Sequence of chain 1.A:
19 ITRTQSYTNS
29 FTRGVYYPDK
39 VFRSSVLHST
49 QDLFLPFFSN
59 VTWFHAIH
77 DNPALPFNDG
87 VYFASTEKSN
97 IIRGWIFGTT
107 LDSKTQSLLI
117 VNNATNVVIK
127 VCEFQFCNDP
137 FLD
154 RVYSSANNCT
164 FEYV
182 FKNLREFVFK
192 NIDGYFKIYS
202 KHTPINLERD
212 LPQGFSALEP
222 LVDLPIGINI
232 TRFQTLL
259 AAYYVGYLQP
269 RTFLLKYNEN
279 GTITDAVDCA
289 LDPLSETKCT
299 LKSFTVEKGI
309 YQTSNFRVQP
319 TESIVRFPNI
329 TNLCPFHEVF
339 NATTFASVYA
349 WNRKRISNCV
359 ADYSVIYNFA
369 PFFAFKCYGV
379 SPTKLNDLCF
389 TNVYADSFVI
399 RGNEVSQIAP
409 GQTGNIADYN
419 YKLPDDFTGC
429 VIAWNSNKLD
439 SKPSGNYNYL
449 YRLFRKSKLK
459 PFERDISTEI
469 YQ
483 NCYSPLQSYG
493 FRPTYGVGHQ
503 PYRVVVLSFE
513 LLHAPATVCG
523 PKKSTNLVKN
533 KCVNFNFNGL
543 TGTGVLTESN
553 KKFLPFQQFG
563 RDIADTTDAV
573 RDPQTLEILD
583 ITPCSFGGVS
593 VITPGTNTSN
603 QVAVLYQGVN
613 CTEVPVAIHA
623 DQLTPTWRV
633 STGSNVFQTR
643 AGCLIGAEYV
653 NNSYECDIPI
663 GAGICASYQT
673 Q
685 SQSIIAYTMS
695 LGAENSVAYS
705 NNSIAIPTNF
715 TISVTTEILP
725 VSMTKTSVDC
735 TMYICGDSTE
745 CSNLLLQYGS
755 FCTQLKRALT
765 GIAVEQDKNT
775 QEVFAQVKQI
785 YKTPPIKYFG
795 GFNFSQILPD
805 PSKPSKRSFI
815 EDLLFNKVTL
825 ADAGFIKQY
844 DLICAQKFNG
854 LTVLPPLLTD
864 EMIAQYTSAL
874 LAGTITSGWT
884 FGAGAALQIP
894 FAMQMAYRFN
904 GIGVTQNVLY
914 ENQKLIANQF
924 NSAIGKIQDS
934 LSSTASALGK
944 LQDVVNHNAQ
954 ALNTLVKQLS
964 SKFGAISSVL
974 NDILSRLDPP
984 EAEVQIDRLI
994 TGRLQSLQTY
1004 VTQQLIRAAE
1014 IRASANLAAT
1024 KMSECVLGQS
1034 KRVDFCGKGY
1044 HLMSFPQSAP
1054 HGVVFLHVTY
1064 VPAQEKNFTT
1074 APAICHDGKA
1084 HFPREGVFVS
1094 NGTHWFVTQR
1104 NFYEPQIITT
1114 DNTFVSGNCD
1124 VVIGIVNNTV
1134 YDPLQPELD

The protein below binds the small molecule below.
Small molecule (SMILES): CC(=O)N[C@@H]1[C@@H](O)[C@H](O)[C@@H](CO)O[C@H]1O

Binding-site contacts:
Ligand atom O7 contacts residue GLU1068 of chain 1.C at 3.1 Å (salt-bridge).
Ligand atom C8 contacts residue ASN1070 of chain 1.C at 4.3 Å.
Ligand atom C4 contacts residue ASN1070 of chain 1.C at 4.2 Å.
Ligand atom O6 contacts residue ALA702 of chain 1.C at 4.4 Å.
Ligand atom O5 contacts residue ASN1070 of chain 1.C at 2.4 Å (h-bond).
Ligand atom C5 contacts residue ASN1070 of chain 1.C at 3.6 Å.
Ligand atom O7 contacts residue ASN1070 of chain 1.C at 3.9 Å.
Ligand atom O7 contacts residue LYS1069 of chain 1.C at 3.8 Å.
Ligand atom N2 contacts residue ASN1070 of chain 1.C at 2.9 Å (h-bond).
Ligand atom C5 contacts residue ALA702 of chain 1.C at 3.7 Å (hydrophobic).
Ligand atom C2 contacts residue ASN1070 of chain 1.C at 2.5 Å.
Ligand atom C8 contacts residue GLU1068 of chain 1.C at 4.4 Å.
Ligand atom C7 contacts residue ASN1070 of chain 1.C at 3.7 Å.
Ligand atom O4 contacts residue ALA702 of chain 1.C at 4.4 Å.
Ligand atom C3 contacts residue ASN1070 of chain 1.C at 3.8 Å.
Ligand atom C7 contacts residue GLU1068 of chain 1.C at 4.1 Å.
Ligand atom C1 contacts residue GLN891 of chain 1.A at 4.4 Å.
Ligand atom C1 contacts residue ASN1070 of chain 1.C at 1.4 Å.
Ligand atom C6 contacts residue ALA702 of chain 1.C at 4.1 Å (hydrophobic).

Sequence of chain 1.C:
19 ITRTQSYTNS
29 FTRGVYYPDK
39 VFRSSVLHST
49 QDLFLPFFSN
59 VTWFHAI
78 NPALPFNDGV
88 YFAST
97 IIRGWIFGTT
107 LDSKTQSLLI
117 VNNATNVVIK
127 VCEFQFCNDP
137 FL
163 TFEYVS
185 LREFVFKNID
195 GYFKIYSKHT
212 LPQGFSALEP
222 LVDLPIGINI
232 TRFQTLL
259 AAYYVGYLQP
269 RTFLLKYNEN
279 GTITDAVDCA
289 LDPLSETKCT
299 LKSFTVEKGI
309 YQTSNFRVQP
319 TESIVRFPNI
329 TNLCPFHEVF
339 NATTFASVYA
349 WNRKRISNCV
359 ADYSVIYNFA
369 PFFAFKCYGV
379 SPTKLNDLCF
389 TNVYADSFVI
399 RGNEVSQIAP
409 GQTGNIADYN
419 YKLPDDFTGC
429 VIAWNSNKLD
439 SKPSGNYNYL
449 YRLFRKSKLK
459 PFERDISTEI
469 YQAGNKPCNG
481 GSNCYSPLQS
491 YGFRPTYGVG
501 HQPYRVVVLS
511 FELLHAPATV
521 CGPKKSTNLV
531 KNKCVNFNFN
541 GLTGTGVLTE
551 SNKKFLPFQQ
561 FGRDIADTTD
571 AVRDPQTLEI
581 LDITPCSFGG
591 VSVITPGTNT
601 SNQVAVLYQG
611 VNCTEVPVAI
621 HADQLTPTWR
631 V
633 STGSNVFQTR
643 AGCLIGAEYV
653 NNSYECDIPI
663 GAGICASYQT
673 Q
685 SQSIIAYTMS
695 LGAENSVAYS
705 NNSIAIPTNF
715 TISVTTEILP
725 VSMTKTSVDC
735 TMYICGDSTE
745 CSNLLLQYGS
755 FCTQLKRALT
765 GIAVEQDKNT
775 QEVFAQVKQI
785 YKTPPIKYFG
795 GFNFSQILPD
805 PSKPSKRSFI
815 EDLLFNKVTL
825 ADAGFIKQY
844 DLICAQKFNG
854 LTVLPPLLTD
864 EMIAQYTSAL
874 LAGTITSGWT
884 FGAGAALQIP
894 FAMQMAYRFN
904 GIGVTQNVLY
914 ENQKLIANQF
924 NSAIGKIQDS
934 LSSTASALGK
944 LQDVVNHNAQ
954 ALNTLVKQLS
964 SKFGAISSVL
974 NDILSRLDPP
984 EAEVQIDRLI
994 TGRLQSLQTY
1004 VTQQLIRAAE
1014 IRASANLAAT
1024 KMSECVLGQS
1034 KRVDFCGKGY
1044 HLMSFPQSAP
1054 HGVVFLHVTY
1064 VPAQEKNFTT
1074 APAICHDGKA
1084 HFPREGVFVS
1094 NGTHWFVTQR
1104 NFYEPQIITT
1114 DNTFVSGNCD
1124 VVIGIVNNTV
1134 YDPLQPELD